Binding-site contacts:
Ligand atom CAP contacts residue ILE168 of chain 1.A at 3.9 Å (hydrophobic).
Ligand atom SAO contacts residue SER112 of chain 1.A at 3.6 Å.
Ligand atom C6 contacts residue ILE60 of chain 1.A at 3.8 Å (hydrophobic).
Ligand atom N1 contacts residue GLU108 of chain 1.A at 3.9 Å.
Ligand atom SAN contacts residue ILE168 of chain 1.A at 3.9 Å.
Ligand atom C5 contacts residue ILE60 of chain 1.A at 3.8 Å (hydrophobic).
Ligand atom CAE contacts residue GLY40 of chain 1.A at 4.0 Å.
Ligand atom N1 contacts residue ILE60 of chain 1.A at 3.7 Å.
Ligand atom SAO contacts residue VAL110 of chain 1.A at 3.1 Å (h-bond).
Ligand atom CAH contacts residue ILE168 of chain 1.A at 3.7 Å (hydrophobic).
Ligand atom CAJ contacts residue ILE60 of chain 1.A at 3.5 Å (hydrophobic).
Ligand atom SAO contacts residue MET157 of chain 1.A at 3.9 Å.
Ligand atom SAN contacts residue ILE60 of chain 1.A at 3.8 Å.
Ligand atom OAB contacts residue ILE168 of chain 1.A at 3.6 Å.
Ligand atom CAP contacts residue LYS62 of chain 1.A at 3.7 Å.
Ligand atom CAG contacts residue VAL47 of chain 1.A at 3.9 Å (hydrophobic).
Ligand atom N3 contacts residue TYR109 of chain 1.A at 3.9 Å.
Ligand atom CAP contacts residue ASP169 of chain 1.A at 3.5 Å.
Ligand atom CAG contacts residue VAL39 of chain 1.A at 3.5 Å (hydrophobic).
Ligand atom CAS contacts residue MET157 of chain 1.A at 3.9 Å (hydrophobic).
Ligand atom OAB contacts residue ASP169 of chain 1.A at 2.7 Å (salt-bridge).
Ligand atom OAC contacts residue ASP169 of chain 1.A at 3.9 Å.
Ligand atom OAB contacts residue LYS62 of chain 1.A at 3.9 Å.
Ligand atom N3 contacts residue VAL110 of chain 1.A at 3.0 Å (h-bond).
Ligand atom CAP contacts residue PHE107 of chain 1.A at 3.8 Å (hydrophobic).
Ligand atom CAE contacts residue VAL47 of chain 1.A at 3.9 Å (hydrophobic).
Ligand atom N3 contacts residue ILE60 of chain 1.A at 3.7 Å.
Ligand atom CAA contacts residue ARG41 of chain 1.A at 3.7 Å.
Ligand atom C2 contacts residue VAL110 of chain 1.A at 3.7 Å (hydrophobic).
Ligand atom C2 contacts residue ILE60 of chain 1.A at 3.7 Å (hydrophobic).
Ligand atom C4 contacts residue VAL110 of chain 1.A at 3.7 Å (hydrophobic).
Ligand atom OAB contacts residue PHE107 of chain 1.A at 3.8 Å.
Ligand atom CAK contacts residue PHE107 of chain 1.A at 3.7 Å (hydrophobic).
Ligand atom CAE contacts residue VAL39 of chain 1.A at 3.9 Å (hydrophobic).
Ligand atom CAJ contacts residue PHE107 of chain 1.A at 3.5 Å (hydrophobic).
Ligand atom OAC contacts residue LYS62 of chain 1.A at 2.9 Å (salt-bridge).
Ligand atom CAI contacts residue MET157 of chain 1.A at 3.8 Å (hydrophobic).
Ligand atom C4 contacts residue ILE60 of chain 1.A at 3.7 Å (hydrophobic).
Ligand atom N3 contacts residue GLU108 of chain 1.A at 3.8 Å.
Ligand atom C2 contacts residue GLU108 of chain 1.A at 3.1 Å.

Sequence of chain 1.A:
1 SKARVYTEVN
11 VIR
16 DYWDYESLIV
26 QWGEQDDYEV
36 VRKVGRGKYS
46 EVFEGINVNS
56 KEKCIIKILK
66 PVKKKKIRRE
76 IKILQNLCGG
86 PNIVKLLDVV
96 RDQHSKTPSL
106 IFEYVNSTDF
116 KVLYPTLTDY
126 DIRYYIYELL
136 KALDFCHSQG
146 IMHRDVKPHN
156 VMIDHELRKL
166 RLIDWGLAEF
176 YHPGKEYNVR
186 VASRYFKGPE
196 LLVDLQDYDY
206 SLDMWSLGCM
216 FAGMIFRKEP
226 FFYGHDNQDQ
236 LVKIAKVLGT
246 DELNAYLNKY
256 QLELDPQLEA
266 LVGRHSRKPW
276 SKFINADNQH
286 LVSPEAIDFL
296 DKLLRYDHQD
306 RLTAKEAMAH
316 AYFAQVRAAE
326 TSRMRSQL

This protein binds this small molecule.
Small molecule (SMILES): Cc1ccc(-c2csc3ncnc(SCCC(=O)O)c23)cc1